This small molecule binds to this protein.
Small molecule (SMILES): CC(=O)N[C@H]1[C@H]([C@H](O)[C@H](O)CO)O[C@@](O[C@H](CO)[C@@H](O)[C@@H]2O[C@@H](C(=O)O)C[C@H](O)[C@H]2NC(C)=O)(C(=O)O)C[C@@H]1O

Sequence of chain 8.B:
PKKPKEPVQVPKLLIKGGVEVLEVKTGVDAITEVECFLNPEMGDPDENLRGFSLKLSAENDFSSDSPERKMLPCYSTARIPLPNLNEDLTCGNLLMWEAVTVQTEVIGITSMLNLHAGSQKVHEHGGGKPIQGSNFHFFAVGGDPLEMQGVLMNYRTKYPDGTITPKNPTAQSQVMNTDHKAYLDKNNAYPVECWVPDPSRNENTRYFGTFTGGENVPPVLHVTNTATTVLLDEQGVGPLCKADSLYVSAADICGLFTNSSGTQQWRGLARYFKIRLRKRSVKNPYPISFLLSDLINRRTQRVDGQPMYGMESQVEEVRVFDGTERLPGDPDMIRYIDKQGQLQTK

Binding-site contacts:
Ligand atom C7 contacts residue GLN278 of chain 8.C at 3.8 Å.
Ligand atom C10 contacts residue GLN278 of chain 8.C at 4.0 Å.
Ligand atom O1A contacts residue LYS68 of chain 8.C at 2.8 Å.
Ligand atom O8 contacts residue ASN272 of chain 8.C at 3.4 Å (h-bond).
Ligand atom O1A contacts residue ASN272 of chain 8.C at 3.6 Å (h-bond).
Ligand atom O9 contacts residue LEU67 of chain 8.C at 3.4 Å.
Ligand atom C1 contacts residue THR276 of chain 8.C at 3.2 Å.
Ligand atom C1 contacts residue SER274 of chain 8.C at 4.1 Å.
Ligand atom O9 contacts residue LYS68 of chain 8.C at 2.9 Å (salt-bridge).
Ligand atom O1A contacts residue THR276 of chain 8.C at 2.3 Å (h-bond).
Ligand atom C9 contacts residue LEU67 of chain 8.C at 4.1 Å (hydrophobic).
Ligand atom C8 contacts residue GLN278 of chain 8.C at 3.6 Å.
Ligand atom O8 contacts residue LYS68 of chain 8.C at 3.4 Å.
Ligand atom O10 contacts residue PHE75 of chain 8.D at 3.8 Å.
Ligand atom N5 contacts residue GLN278 of chain 8.C at 3.7 Å.
Ligand atom C10 contacts residue ASN272 of chain 8.C at 3.9 Å.
Ligand atom O8 contacts residue GLN278 of chain 8.C at 3.4 Å (h-bond).
Ligand atom O1B contacts residue LYS68 of chain 8.C at 3.9 Å.
Ligand atom C11 contacts residue THR276 of chain 8.C at 3.3 Å.
Ligand atom O7 contacts residue LEU62 of chain 8.C at 4.0 Å.
Ligand atom C11 contacts residue PHE75 of chain 8.D at 3.3 Å (hydrophobic).
Ligand atom C11 contacts residue GLN278 of chain 8.C at 3.5 Å.
Ligand atom C1 contacts residue ASN272 of chain 8.C at 4.1 Å.
Ligand atom O1B contacts residue SER274 of chain 8.C at 2.9 Å (h-bond).
Ligand atom C9 contacts residue LYS68 of chain 8.C at 3.8 Å.
Ligand atom C5 contacts residue ASN272 of chain 8.C at 4.1 Å.
Ligand atom C11 contacts residue ASN272 of chain 8.C at 3.6 Å.
Ligand atom C11 contacts residue HIS138 of chain 8.B at 3.1 Å.
Ligand atom O9 contacts residue GLN278 of chain 8.C at 3.9 Å.
Ligand atom C10 contacts residue PHE75 of chain 8.D at 4.1 Å (hydrophobic).
Ligand atom C11 contacts residue PHE65 of chain 8.C at 3.4 Å (hydrophobic).
Ligand atom C6 contacts residue ASN272 of chain 8.C at 3.7 Å.
Ligand atom C6 contacts residue LYS68 of chain 8.C at 4.2 Å.
Ligand atom O8 contacts residue THR276 of chain 8.C at 3.6 Å.
Ligand atom C1 contacts residue LYS68 of chain 8.C at 3.6 Å.
Ligand atom O1B contacts residue THR276 of chain 8.C at 3.5 Å (h-bond).
Ligand atom N5 contacts residue ASN272 of chain 8.C at 3.2 Å (h-bond).
Ligand atom C11 contacts residue SER274 of chain 8.C at 4.1 Å.
Ligand atom C9 contacts residue GLN278 of chain 8.C at 3.1 Å.
Ligand atom C11 contacts residue PHE270 of chain 8.C at 3.8 Å (hydrophobic).

Sequence of chain 8.C:
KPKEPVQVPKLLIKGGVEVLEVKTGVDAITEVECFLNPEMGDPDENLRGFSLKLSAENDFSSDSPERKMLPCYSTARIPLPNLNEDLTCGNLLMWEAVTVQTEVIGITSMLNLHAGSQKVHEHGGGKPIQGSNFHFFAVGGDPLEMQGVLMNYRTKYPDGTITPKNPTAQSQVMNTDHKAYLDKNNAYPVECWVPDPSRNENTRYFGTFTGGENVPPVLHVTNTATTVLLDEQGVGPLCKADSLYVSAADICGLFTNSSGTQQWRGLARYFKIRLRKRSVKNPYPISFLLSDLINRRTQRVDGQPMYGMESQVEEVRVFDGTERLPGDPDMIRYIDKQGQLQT

Sequence of chain 8.D:
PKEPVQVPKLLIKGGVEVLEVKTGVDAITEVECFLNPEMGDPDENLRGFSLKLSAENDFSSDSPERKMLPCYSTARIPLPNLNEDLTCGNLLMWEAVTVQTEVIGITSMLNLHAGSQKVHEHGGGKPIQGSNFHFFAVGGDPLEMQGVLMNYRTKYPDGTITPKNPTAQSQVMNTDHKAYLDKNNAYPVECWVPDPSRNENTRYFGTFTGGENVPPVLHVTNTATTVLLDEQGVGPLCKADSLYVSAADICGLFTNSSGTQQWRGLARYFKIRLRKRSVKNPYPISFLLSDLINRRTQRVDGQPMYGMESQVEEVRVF